Binding-site contacts:
Ligand atom N4 contacts residue ALA49 of chain 1.A at 3.5 Å.
Ligand atom N3 contacts residue PHE105 of chain 1.A at 3.6 Å.
Ligand atom C22 contacts residue MET162 of chain 1.A at 3.5 Å (hydrophobic).
Ligand atom C33 contacts residue GLU69 of chain 1.A at 3.2 Å.
Ligand atom N4 contacts residue PRO104 of chain 1.A at 3.0 Å (h-bond).
Ligand atom C14 contacts residue ASP173 of chain 1.A at 3.7 Å.
Ligand atom C14 contacts residue LEU103 of chain 1.A at 3.6 Å (hydrophobic).
Ligand atom C6 contacts residue GLY175 of chain 1.A at 3.6 Å.
Ligand atom C1 contacts residue GLU69 of chain 1.A at 3.3 Å.
Ligand atom C27 contacts residue MET106 of chain 1.A at 3.5 Å (hydrophobic).
Ligand atom C6 contacts residue MET53 of chain 1.A at 3.6 Å (hydrophobic).
Ligand atom N3 contacts residue ALA49 of chain 1.A at 3.7 Å.
Ligand atom C33 contacts residue GLY175 of chain 1.A at 3.5 Å.
Ligand atom C23 contacts residue MET162 of chain 1.A at 3.7 Å (hydrophobic).
Ligand atom O1 contacts residue LEU103 of chain 1.A at 3.5 Å.
Ligand atom C24 contacts residue MET106 of chain 1.A at 3.1 Å (hydrophobic).
Ligand atom C33 contacts residue SER177 of chain 1.A at 3.1 Å.
Ligand atom C27 contacts residue GLY109 of chain 1.A at 3.5 Å.
Ligand atom C9 contacts residue MET73 of chain 1.A at 3.5 Å (hydrophobic).
Ligand atom C25 contacts residue ALA49 of chain 1.A at 3.4 Å (hydrophobic).
Ligand atom O contacts residue ASP173 of chain 1.A at 3.1 Å (salt-bridge).
Ligand atom C12 contacts residue LYS51 of chain 1.A at 3.6 Å.
Ligand atom O contacts residue ALA172 of chain 1.A at 3.7 Å.
Ligand atom C13 contacts residue LEU103 of chain 1.A at 3.6 Å (hydrophobic).
Ligand atom N contacts residue GLU69 of chain 1.A at 2.6 Å (salt-bridge).
Ligand atom C contacts residue SER177 of chain 1.A at 3.5 Å.
Ligand atom C30 contacts residue LEU103 of chain 1.A at 3.4 Å (hydrophobic).
Ligand atom C2 contacts residue PHE66 of chain 1.A at 3.7 Å (hydrophobic).
Ligand atom C3 contacts residue PHE66 of chain 1.A at 3.6 Å (hydrophobic).
Ligand atom C29 contacts residue LEU25 of chain 1.A at 3.7 Å (hydrophobic).
Ligand atom C32 contacts residue GLU69 of chain 1.A at 3.5 Å.
Ligand atom N contacts residue SER177 of chain 1.A at 3.6 Å (h-bond).
Ligand atom N3 contacts residue MET106 of chain 1.A at 2.8 Å (h-bond).
Ligand atom C17 contacts residue ASN160 of chain 1.A at 3.6 Å.
Ligand atom C contacts residue GLU69 of chain 1.A at 3.3 Å.
Ligand atom C21 contacts residue MET162 of chain 1.A at 3.5 Å (hydrophobic).
Ligand atom C32 contacts residue PHE174 of chain 1.A at 3.5 Å (hydrophobic).
Ligand atom C33 contacts residue PHE174 of chain 1.A at 3.4 Å (hydrophobic).
Ligand atom C2 contacts residue GLU69 of chain 1.A at 3.7 Å.
Ligand atom N4 contacts residue MET106 of chain 1.A at 3.7 Å.

Sequence of chain 1.A:
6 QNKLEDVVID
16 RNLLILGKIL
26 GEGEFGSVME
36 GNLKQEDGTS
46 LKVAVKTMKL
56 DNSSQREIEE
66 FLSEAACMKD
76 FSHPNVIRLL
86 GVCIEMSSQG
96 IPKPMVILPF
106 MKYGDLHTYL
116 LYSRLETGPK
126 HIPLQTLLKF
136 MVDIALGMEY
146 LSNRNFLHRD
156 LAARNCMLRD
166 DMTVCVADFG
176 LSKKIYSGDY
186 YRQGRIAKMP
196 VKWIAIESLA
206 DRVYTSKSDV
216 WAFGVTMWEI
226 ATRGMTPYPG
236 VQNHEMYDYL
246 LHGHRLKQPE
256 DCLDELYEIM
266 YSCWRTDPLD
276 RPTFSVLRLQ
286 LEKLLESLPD

The small molecule below binds the protein below.
Small molecule (SMILES): CN1CCN(Cc2ccc(-c3ccc(CO[C@H]4CCC[C@@H]4NC(=O)c4cc(-c5cnn(C)c5)cnc4N)cc3)cc2)CC1